A protein and the small-molecule ligand that binds it are described below.
Small molecule (SMILES): CC(=O)N[C@@H]1[C@@H](O)[C@H](O)[C@@H](CO)O[C@H]1O

Binding-site contacts:
Ligand atom N2 contacts residue LYS315 of chain 1.C at 3.4 Å (salt-bridge).
Ligand atom C2 contacts residue LYS315 of chain 1.C at 4.3 Å.
Ligand atom C1 contacts residue LYS315 of chain 1.C at 4.2 Å.
Ligand atom C2 contacts residue THR39 of chain 1.C at 3.8 Å.
Ligand atom C5 contacts residue ASN299 of chain 1.C at 3.2 Å.
Ligand atom C6 contacts residue ASN299 of chain 1.C at 3.8 Å.
Ligand atom C5 contacts residue LYS315 of chain 1.C at 4.0 Å.
Ligand atom C7 contacts residue LYS315 of chain 1.C at 3.5 Å.
Ligand atom O6 contacts residue LYS315 of chain 1.C at 4.0 Å.
Ligand atom O7 contacts residue THR39 of chain 1.C at 3.9 Å.
Ligand atom C2 contacts residue ASN299 of chain 1.C at 2.9 Å.
Ligand atom O6 contacts residue ASN299 of chain 1.C at 3.8 Å.
Ligand atom C3 contacts residue ASN299 of chain 1.C at 4.0 Å.
Ligand atom C3 contacts residue LYS315 of chain 1.C at 4.4 Å.
Ligand atom C1 contacts residue THR39 of chain 1.C at 4.0 Å.
Ligand atom C1 contacts residue SER314 of chain 1.C at 4.3 Å.
Ligand atom N2 contacts residue ASN299 of chain 1.C at 3.5 Å (h-bond).
Ligand atom C7 contacts residue THR39 of chain 1.C at 3.7 Å.
Ligand atom N2 contacts residue THR39 of chain 1.C at 3.6 Å.
Ligand atom C4 contacts residue ASN299 of chain 1.C at 4.2 Å.
Ligand atom C8 contacts residue THR39 of chain 1.C at 4.3 Å.
Ligand atom C1 contacts residue ASN299 of chain 1.C at 1.4 Å.
Ligand atom O5 contacts residue ASN299 of chain 1.C at 2.1 Å (h-bond).
Ligand atom C8 contacts residue LYS315 of chain 1.C at 2.9 Å.

Sequence of chain 1.C:
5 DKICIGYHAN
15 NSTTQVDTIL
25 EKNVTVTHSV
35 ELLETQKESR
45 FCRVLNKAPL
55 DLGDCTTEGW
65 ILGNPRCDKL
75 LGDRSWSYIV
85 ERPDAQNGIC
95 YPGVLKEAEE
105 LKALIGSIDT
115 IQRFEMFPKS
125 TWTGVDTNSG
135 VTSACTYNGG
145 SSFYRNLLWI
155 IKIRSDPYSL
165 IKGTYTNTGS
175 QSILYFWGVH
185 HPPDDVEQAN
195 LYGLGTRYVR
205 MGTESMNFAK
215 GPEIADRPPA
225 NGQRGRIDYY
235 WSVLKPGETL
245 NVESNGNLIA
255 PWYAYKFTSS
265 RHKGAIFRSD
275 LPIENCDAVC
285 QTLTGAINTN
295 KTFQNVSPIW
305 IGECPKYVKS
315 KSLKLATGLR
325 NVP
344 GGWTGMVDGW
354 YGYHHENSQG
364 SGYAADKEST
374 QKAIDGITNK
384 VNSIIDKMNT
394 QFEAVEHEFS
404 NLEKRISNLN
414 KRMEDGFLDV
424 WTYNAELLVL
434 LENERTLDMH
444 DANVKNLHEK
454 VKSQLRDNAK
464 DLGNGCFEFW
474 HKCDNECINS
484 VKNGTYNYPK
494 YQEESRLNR